Sequence of chain 1.A:
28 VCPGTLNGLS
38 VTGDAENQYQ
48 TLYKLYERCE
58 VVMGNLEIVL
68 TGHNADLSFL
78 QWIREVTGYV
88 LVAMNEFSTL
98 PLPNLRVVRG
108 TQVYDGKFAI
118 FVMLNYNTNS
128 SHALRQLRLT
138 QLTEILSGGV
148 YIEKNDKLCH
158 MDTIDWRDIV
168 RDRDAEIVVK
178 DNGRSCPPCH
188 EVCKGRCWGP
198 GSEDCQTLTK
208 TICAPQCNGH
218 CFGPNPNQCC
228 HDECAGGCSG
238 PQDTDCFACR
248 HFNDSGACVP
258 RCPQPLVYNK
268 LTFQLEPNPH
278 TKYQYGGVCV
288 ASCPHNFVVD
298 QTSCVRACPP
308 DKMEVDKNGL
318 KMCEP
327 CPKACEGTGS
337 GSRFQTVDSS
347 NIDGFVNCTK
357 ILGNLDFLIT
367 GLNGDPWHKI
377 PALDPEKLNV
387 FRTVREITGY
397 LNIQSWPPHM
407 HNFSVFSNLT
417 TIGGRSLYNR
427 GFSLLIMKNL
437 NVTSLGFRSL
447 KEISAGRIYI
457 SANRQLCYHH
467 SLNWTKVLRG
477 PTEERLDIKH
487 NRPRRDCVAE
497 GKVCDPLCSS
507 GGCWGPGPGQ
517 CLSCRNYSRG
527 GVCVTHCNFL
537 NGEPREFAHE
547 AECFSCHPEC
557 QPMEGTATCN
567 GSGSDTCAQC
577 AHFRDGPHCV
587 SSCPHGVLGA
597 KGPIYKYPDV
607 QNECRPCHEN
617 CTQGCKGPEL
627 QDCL

Binding-site contacts:
Ligand atom C5 contacts residue ASN414 of chain 1.A at 3.7 Å.
Ligand atom C8 contacts residue ASN414 of chain 1.A at 4.0 Å.
Ligand atom N2 contacts residue ASN414 of chain 1.A at 3.0 Å (h-bond).
Ligand atom O5 contacts residue ASN414 of chain 1.A at 2.3 Å (h-bond).
Ligand atom C2 contacts residue ASN414 of chain 1.A at 2.5 Å.
Ligand atom O5 contacts residue ARG388 of chain 1.A at 4.2 Å.
Ligand atom C4 contacts residue ASN414 of chain 1.A at 4.2 Å.
Ligand atom O7 contacts residue ASN414 of chain 1.A at 3.1 Å (h-bond).
Ligand atom O7 contacts residue SER413 of chain 1.A at 4.3 Å.
Ligand atom O7 contacts residue SER445 of chain 1.A at 2.9 Å (h-bond).
Ligand atom C8 contacts residue ARG391 of chain 1.A at 4.1 Å.
Ligand atom C7 contacts residue SER445 of chain 1.A at 3.9 Å.
Ligand atom C8 contacts residue SER445 of chain 1.A at 4.1 Å.
Ligand atom C7 contacts residue ASN414 of chain 1.A at 3.5 Å.
Ligand atom C8 contacts residue THR416 of chain 1.A at 3.6 Å.
Ligand atom C3 contacts residue ASN414 of chain 1.A at 3.8 Å.
Ligand atom C1 contacts residue ASN414 of chain 1.A at 1.4 Å.

The protein below binds the small molecule below.
Small molecule (SMILES): CC(=O)N[C@@H]1[C@@H](O)[C@H](O)[C@@H](CO)O[C@H]1O